Sequence of chain 14.I:
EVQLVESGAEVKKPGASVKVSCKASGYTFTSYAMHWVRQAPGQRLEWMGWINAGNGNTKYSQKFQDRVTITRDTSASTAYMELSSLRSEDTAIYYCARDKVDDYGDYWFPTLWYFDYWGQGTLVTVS

Sequence of chain 14.C:
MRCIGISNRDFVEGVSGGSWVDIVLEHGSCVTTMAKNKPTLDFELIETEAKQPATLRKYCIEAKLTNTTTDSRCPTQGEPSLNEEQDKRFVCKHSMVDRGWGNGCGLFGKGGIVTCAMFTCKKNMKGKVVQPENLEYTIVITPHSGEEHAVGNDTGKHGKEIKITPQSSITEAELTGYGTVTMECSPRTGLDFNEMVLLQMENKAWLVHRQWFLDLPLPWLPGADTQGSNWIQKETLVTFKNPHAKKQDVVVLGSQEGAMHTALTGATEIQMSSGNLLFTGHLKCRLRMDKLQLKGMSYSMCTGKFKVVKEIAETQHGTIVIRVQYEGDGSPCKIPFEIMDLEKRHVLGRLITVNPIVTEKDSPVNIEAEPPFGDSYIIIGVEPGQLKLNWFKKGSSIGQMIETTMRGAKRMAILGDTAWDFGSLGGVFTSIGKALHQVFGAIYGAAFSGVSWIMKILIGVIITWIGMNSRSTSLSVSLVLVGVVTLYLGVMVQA

A protein and the small-molecule ligand that binds it are described below.
Small molecule (SMILES): CC(=O)N[C@@H]1[C@@H](O)[C@H](O)[C@@H](CO)O[C@H]1O

Binding-site contacts:
Ligand atom C8 contacts residue PHE90 of chain 14.C at 3.7 Å (hydrophobic).
Ligand atom C1 contacts residue ASN67 of chain 14.C at 1.4 Å.
Ligand atom N2 contacts residue ASN67 of chain 14.C at 2.9 Å (h-bond).
Ligand atom O6 contacts residue TYR60 of chain 14.I at 4.2 Å.
Ligand atom C2 contacts residue GLN65 of chain 14.I at 4.4 Å.
Ligand atom O7 contacts residue ASN67 of chain 14.C at 4.1 Å.
Ligand atom O5 contacts residue ASN67 of chain 14.C at 2.4 Å (h-bond).
Ligand atom O3 contacts residue GLN65 of chain 14.I at 3.6 Å.
Ligand atom O5 contacts residue GLN65 of chain 14.I at 3.7 Å.
Ligand atom C4 contacts residue ASN67 of chain 14.C at 4.2 Å.
Ligand atom C7 contacts residue ASN67 of chain 14.C at 3.7 Å.
Ligand atom C4 contacts residue GLN65 of chain 14.I at 3.3 Å.
Ligand atom C6 contacts residue GLN65 of chain 14.I at 3.5 Å.
Ligand atom O6 contacts residue GLN65 of chain 14.I at 2.5 Å (h-bond).
Ligand atom C7 contacts residue PHE90 of chain 14.C at 4.4 Å (hydrophobic).
Ligand atom O4 contacts residue GLN65 of chain 14.I at 3.6 Å.
Ligand atom C3 contacts residue GLN65 of chain 14.I at 4.0 Å.
Ligand atom C2 contacts residue ASN67 of chain 14.C at 2.4 Å.
Ligand atom O4 contacts residue ASP66 of chain 14.I at 2.7 Å (salt-bridge).
Ligand atom C5 contacts residue ASN67 of chain 14.C at 3.7 Å.
Ligand atom C3 contacts residue ASN67 of chain 14.C at 3.8 Å.
Ligand atom O6 contacts residue ASN67 of chain 14.C at 4.0 Å.
Ligand atom C5 contacts residue GLN65 of chain 14.I at 3.7 Å.
Ligand atom C4 contacts residue ASP66 of chain 14.I at 4.0 Å.